This small molecule binds to this protein.
Small molecule (SMILES): CC(=O)N[C@H]1[C@H](O[C@H]2[C@H](O)[C@@H](NC(C)=O)CO[C@@H]2CO)O[C@H](CO)[C@@H](O[C@@H]2O[C@H](CO)[C@@H](O)[C@H](O)[C@@H]2O)[C@@H]1O

Binding-site contacts:
Ligand atom C7 contacts residue ARG71 of chain 1.B at 4.1 Å.
Ligand atom C1 contacts residue SER23 of chain 1.B at 4.0 Å.
Ligand atom C1 contacts residue ASN22 of chain 1.B at 1.4 Å.
Ligand atom O5 contacts residue VAL106 of chain 1.B at 3.8 Å.
Ligand atom C7 contacts residue SER23 of chain 1.B at 3.6 Å.
Ligand atom N2 contacts residue SER23 of chain 1.B at 2.9 Å (h-bond).
Ligand atom C1 contacts residue ALA72 of chain 1.B at 4.3 Å (hydrophobic).
Ligand atom O7 contacts residue ARG71 of chain 1.B at 3.7 Å.
Ligand atom C2 contacts residue PHE70 of chain 1.B at 4.2 Å (hydrophobic).
Ligand atom C3 contacts residue SER23 of chain 1.B at 4.1 Å.
Ligand atom O7 contacts residue GLN107 of chain 1.B at 3.9 Å.
Ligand atom O6 contacts residue ALA72 of chain 1.B at 3.7 Å.
Ligand atom C8 contacts residue PHE70 of chain 1.B at 3.8 Å (hydrophobic).
Ligand atom N2 contacts residue ASN22 of chain 1.B at 2.8 Å (h-bond).
Ligand atom C5 contacts residue GLN107 of chain 1.B at 4.0 Å.
Ligand atom N2 contacts residue ARG71 of chain 1.B at 4.3 Å.
Ligand atom O7 contacts residue PHE70 of chain 1.B at 4.0 Å.
Ligand atom C7 contacts residue PHE70 of chain 1.B at 3.5 Å (hydrophobic).
Ligand atom C7 contacts residue ASN22 of chain 1.B at 3.9 Å.
Ligand atom C1 contacts residue VAL106 of chain 1.B at 4.2 Å (hydrophobic).
Ligand atom C5 contacts residue ASN22 of chain 1.B at 3.7 Å.
Ligand atom O5 contacts residue ALA72 of chain 1.B at 4.0 Å.
Ligand atom C4 contacts residue ASN22 of chain 1.B at 4.3 Å.
Ligand atom O5 contacts residue ASN22 of chain 1.B at 2.4 Å (h-bond).
Ligand atom C8 contacts residue ASN22 of chain 1.B at 4.1 Å.
Ligand atom C2 contacts residue ALA72 of chain 1.B at 4.5 Å (hydrophobic).
Ligand atom C6 contacts residue GLN107 of chain 1.B at 3.6 Å.
Ligand atom O5 contacts residue GLN107 of chain 1.B at 4.0 Å.
Ligand atom C2 contacts residue ARG71 of chain 1.B at 4.3 Å.
Ligand atom C3 contacts residue ASN22 of chain 1.B at 3.8 Å.
Ligand atom C1 contacts residue PHE70 of chain 1.B at 4.3 Å (hydrophobic).
Ligand atom O6 contacts residue GLN107 of chain 1.B at 4.5 Å.
Ligand atom C2 contacts residue SER23 of chain 1.B at 3.8 Å.
Ligand atom N2 contacts residue PHE70 of chain 1.B at 3.6 Å (h-bond).
Ligand atom C2 contacts residue ASN22 of chain 1.B at 2.5 Å.
Ligand atom C8 contacts residue GLN107 of chain 1.B at 4.3 Å.
Ligand atom C8 contacts residue SER23 of chain 1.B at 3.6 Å.

Sequence of chain 1.B:
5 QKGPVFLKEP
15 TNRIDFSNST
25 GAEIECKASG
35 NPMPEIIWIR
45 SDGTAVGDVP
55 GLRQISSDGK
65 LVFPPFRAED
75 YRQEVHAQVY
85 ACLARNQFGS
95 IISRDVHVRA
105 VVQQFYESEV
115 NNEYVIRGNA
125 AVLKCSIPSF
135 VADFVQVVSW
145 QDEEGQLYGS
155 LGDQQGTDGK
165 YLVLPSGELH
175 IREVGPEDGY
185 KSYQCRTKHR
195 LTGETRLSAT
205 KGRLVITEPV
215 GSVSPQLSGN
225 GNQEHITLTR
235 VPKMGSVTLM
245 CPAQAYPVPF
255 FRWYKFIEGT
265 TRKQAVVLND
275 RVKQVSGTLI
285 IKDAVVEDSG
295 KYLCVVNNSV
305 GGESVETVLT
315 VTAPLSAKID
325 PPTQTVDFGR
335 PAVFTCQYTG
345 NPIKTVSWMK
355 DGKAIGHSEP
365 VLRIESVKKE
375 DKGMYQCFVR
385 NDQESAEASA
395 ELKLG